Binding-site contacts:
Ligand atom CAH contacts residue PRO112 of chain 1.A at 3.6 Å (hydrophobic).
Ligand atom CAQ contacts residue ARG158 of chain 1.B at 3.9 Å.
Ligand atom OAO contacts residue PHE109 of chain 1.A at 3.6 Å.
Ligand atom BRAE contacts residue PRO22 of chain 1.B at 4.0 Å.
Ligand atom BRAF contacts residue LYS62 of chain 1.A at 4.1 Å.
Ligand atom CAA contacts residue TYR100 of chain 1.B at 4.1 Å (hydrophobic).
Ligand atom CAT contacts residue LYS62 of chain 1.A at 3.5 Å.
Ligand atom CAU contacts residue ARG158 of chain 1.B at 4.2 Å.
Ligand atom CAA contacts residue ARG110 of chain 1.A at 3.2 Å.
Ligand atom OAO contacts residue ILE111 of chain 1.A at 3.9 Å.
Ligand atom CAA contacts residue ILE111 of chain 1.A at 3.9 Å (hydrophobic).
Ligand atom OAD contacts residue LYS62 of chain 1.A at 3.8 Å.
Ligand atom NAN contacts residue ILE98 of chain 1.B at 4.2 Å.
Ligand atom OAC contacts residue ARG158 of chain 1.B at 3.0 Å.
Ligand atom CAW contacts residue LYS62 of chain 1.A at 3.5 Å.
Ligand atom CAV contacts residue PRO112 of chain 1.A at 4.2 Å (hydrophobic).
Ligand atom NAM contacts residue ILE98 of chain 1.B at 3.6 Å.
Ligand atom CAA contacts residue PHE109 of chain 1.A at 3.2 Å (hydrophobic).
Ligand atom CAU contacts residue LYS62 of chain 1.A at 3.9 Å.
Ligand atom CAR contacts residue PRO112 of chain 1.A at 4.0 Å (hydrophobic).
Ligand atom CAS contacts residue ILE98 of chain 1.B at 3.8 Å (hydrophobic).
Ligand atom CAT contacts residue ARG158 of chain 1.B at 3.2 Å.
Ligand atom CAW contacts residue ARG158 of chain 1.B at 3.4 Å.
Ligand atom CAL contacts residue ILE98 of chain 1.B at 3.6 Å (hydrophobic).
Ligand atom CAV contacts residue TYR100 of chain 1.B at 4.1 Å (hydrophobic).
Ligand atom CAK contacts residue TYR100 of chain 1.B at 3.9 Å (hydrophobic).
Ligand atom BRAE contacts residue ARG158 of chain 1.B at 4.1 Å.
Ligand atom CAJ contacts residue PRO112 of chain 1.A at 4.1 Å (hydrophobic).
Ligand atom BRAE contacts residue PHE59 of chain 1.A at 3.5 Å.
Ligand atom CAL contacts residue PHE59 of chain 1.A at 4.1 Å (hydrophobic).
Ligand atom BRAF contacts residue ARG158 of chain 1.B at 3.7 Å.
Ligand atom OAO contacts residue PRO112 of chain 1.A at 3.9 Å.
Ligand atom CAI contacts residue TYR100 of chain 1.B at 4.2 Å (hydrophobic).
Ligand atom OAC contacts residue LYS62 of chain 1.A at 3.9 Å.
Ligand atom CAG contacts residue ILE98 of chain 1.B at 3.8 Å (hydrophobic).
Ligand atom NAN contacts residue TYR100 of chain 1.B at 4.2 Å.
Ligand atom CAR contacts residue TYR100 of chain 1.B at 4.2 Å (hydrophobic).
Ligand atom OAO contacts residue ARG110 of chain 1.A at 3.9 Å.
Ligand atom CAQ contacts residue LYS62 of chain 1.A at 3.9 Å.
Ligand atom CAI contacts residue PRO112 of chain 1.A at 4.2 Å (hydrophobic).

This small molecule binds to this protein.
Small molecule (SMILES): COc1ccc(C(=O)N/N=C/c2cc(Br)c(O)c(Br)c2O)cc1

Sequence of chain 1.A:
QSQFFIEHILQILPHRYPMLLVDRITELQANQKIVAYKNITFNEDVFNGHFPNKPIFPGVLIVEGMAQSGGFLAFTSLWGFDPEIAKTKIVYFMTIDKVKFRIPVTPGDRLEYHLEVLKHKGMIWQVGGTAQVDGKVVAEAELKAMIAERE

Sequence of chain 1.B:
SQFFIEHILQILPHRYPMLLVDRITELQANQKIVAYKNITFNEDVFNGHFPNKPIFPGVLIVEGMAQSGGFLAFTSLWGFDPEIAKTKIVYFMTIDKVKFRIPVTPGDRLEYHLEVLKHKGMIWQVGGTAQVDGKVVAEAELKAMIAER